Sequence of chain 1.E:
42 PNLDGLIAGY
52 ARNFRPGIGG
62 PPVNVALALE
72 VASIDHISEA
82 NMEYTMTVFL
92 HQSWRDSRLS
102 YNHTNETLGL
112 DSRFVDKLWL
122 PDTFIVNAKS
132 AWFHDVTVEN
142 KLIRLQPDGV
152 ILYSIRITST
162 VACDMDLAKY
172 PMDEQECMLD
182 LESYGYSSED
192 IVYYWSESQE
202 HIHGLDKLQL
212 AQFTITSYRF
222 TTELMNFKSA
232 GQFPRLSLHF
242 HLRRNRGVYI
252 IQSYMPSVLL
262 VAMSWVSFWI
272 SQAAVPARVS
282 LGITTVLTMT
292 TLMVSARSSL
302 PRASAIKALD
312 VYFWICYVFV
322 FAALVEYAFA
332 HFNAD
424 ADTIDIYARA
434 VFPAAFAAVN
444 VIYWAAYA

The small molecule below binds the protein below.
Small molecule (SMILES): CC(=O)N[C@@H]1[C@@H](O)[C@H](O)[C@@H](CO)O[C@H]1O

Binding-site contacts:
Ligand atom O5 contacts residue ASN103 of chain 1.E at 2.4 Å (h-bond).
Ligand atom C8 contacts residue ASN103 of chain 1.E at 3.9 Å.
Ligand atom C7 contacts residue ASN103 of chain 1.E at 3.1 Å.
Ligand atom C3 contacts residue ASN103 of chain 1.E at 3.8 Å.
Ligand atom C1 contacts residue ASN103 of chain 1.E at 1.4 Å.
Ligand atom N2 contacts residue ASN103 of chain 1.E at 2.9 Å (h-bond).
Ligand atom C5 contacts residue ASN103 of chain 1.E at 3.7 Å.
Ligand atom O7 contacts residue ASN103 of chain 1.E at 3.1 Å (h-bond).
Ligand atom C2 contacts residue ASN103 of chain 1.E at 2.5 Å.
Ligand atom C4 contacts residue ASN103 of chain 1.E at 4.2 Å.